Sequence of chain 1.D:
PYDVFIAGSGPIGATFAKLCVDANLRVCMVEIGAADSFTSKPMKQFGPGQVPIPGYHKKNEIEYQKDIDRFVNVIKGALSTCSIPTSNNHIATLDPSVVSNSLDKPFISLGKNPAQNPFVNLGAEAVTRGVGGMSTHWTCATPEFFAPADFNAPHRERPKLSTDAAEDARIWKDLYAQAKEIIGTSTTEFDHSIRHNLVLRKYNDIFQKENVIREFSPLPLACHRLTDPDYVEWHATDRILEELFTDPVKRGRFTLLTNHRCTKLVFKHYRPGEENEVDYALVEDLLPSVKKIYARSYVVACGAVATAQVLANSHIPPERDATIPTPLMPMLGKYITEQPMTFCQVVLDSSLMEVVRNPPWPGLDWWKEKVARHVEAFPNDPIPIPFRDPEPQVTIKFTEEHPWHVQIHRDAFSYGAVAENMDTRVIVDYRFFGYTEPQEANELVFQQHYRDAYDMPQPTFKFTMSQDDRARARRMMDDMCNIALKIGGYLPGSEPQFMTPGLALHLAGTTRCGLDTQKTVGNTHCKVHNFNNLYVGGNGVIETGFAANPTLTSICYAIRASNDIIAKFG

Binding-site contacts:
Ligand atom O6 contacts residue ARG492 of chain 1.D at 4.1 Å.
Ligand atom O1 contacts residue FDA1 of chain 1.P at 3.4 Å.
Ligand atom C1 contacts residue PHE494 of chain 1.D at 4.1 Å (hydrophobic).
Ligand atom O5 contacts residue FDA1 of chain 1.P at 3.7 Å.
Ligand atom C1 contacts residue HIS567 of chain 1.D at 3.5 Å.
Ligand atom O4 contacts residue ARG492 of chain 1.D at 3.2 Å.
Ligand atom O2 contacts residue FDA1 of chain 1.P at 3.0 Å.
Ligand atom O1 contacts residue ALA565 of chain 1.D at 2.6 Å (h-bond).
Ligand atom O4 contacts residue HIS470 of chain 1.D at 3.5 Å.
Ligand atom C3 contacts residue PHE494 of chain 1.D at 3.8 Å (hydrophobic).
Ligand atom O2 contacts residue HIS567 of chain 1.D at 2.7 Å (h-bond).
Ligand atom C1 contacts residue ALA565 of chain 1.D at 3.3 Å (hydrophobic).
Ligand atom C6 contacts residue PHE474 of chain 1.D at 3.9 Å (hydrophobic).
Ligand atom C2 contacts residue ASN610 of chain 1.D at 3.8 Å.
Ligand atom O6 contacts residue PHE474 of chain 1.D at 3.3 Å.
Ligand atom C6 contacts residue ASP472 of chain 1.D at 3.3 Å.
Ligand atom F3 contacts residue GLN468 of chain 1.D at 3.1 Å.
Ligand atom C2 contacts residue FDA1 of chain 1.P at 3.0 Å.
Ligand atom C6 contacts residue ARG492 of chain 1.D at 4.0 Å.
Ligand atom O4 contacts residue ASP472 of chain 1.D at 2.2 Å (salt-bridge).
Ligand atom C2 contacts residue HIS567 of chain 1.D at 3.6 Å.
Ligand atom C4 contacts residue THR174 of chain 1.D at 3.7 Å.
Ligand atom O2 contacts residue ASN610 of chain 1.D at 2.8 Å (h-bond).
Ligand atom O5 contacts residue ALA565 of chain 1.D at 4.0 Å.
Ligand atom C3 contacts residue ASP472 of chain 1.D at 4.1 Å.
Ligand atom C6 contacts residue TYR476 of chain 1.D at 3.6 Å (hydrophobic).
Ligand atom C4 contacts residue ASP472 of chain 1.D at 2.9 Å.
Ligand atom O6 contacts residue TYR476 of chain 1.D at 2.7 Å (h-bond).
Ligand atom F3 contacts residue FDA1 of chain 1.P at 3.1 Å.
Ligand atom O1 contacts residue HIS567 of chain 1.D at 3.1 Å (h-bond).
Ligand atom C3 contacts residue ASN610 of chain 1.D at 3.7 Å.
Ligand atom O4 contacts residue GLN468 of chain 1.D at 3.5 Å (h-bond).
Ligand atom C5 contacts residue PHE494 of chain 1.D at 4.2 Å (hydrophobic).
Ligand atom C3 contacts residue FDA1 of chain 1.P at 3.9 Å.
Ligand atom F3 contacts residue ASN610 of chain 1.D at 3.3 Å.
Ligand atom C5 contacts residue ASP472 of chain 1.D at 3.6 Å.
Ligand atom C1 contacts residue FDA1 of chain 1.P at 3.8 Å.
Ligand atom F3 contacts residue THR174 of chain 1.D at 3.6 Å.
Ligand atom C3 contacts residue GLN468 of chain 1.D at 3.7 Å.
Ligand atom C4 contacts residue GLN468 of chain 1.D at 4.2 Å.

This small molecule binds to this protein.
Small molecule (SMILES): OC[C@H]1O[C@@H](O)[C@H](O)[C@@H](F)[C@@H]1O